The small molecule below binds the protein below.
Small molecule (SMILES): CN1C=CC=C/C1=C/NO

Sequence of chain 6.A:
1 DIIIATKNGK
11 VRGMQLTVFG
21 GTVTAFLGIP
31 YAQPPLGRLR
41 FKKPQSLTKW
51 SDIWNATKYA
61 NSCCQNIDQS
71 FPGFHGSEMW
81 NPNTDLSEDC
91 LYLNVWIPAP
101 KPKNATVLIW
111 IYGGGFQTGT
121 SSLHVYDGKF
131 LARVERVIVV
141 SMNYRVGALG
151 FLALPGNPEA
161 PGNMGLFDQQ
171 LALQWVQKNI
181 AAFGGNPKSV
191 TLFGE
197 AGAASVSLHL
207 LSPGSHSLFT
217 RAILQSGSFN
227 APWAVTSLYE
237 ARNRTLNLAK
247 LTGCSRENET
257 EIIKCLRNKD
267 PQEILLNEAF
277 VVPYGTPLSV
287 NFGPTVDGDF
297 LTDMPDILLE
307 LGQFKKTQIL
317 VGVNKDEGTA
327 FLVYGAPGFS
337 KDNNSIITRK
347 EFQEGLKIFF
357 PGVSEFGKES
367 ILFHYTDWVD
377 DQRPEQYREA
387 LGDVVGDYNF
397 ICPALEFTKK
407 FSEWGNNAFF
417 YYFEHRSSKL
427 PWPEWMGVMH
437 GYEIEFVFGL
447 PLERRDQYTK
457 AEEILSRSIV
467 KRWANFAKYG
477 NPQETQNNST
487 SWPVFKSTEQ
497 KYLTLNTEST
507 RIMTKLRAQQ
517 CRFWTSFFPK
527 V

Binding-site contacts:
Ligand atom C2 contacts residue GLU195 of chain 6.A at 4.0 Å.
Ligand atom O1 contacts residue GLY437 of chain 6.A at 4.4 Å.
Ligand atom O1 contacts residue HIS436 of chain 6.A at 2.6 Å (h-bond).
Ligand atom C1 contacts residue GLY114 of chain 6.A at 3.5 Å.
Ligand atom C3 contacts residue GLY114 of chain 6.A at 4.4 Å.
Ligand atom C4 contacts residue HIS436 of chain 6.A at 4.0 Å.
Ligand atom O1 contacts residue TYR438 of chain 6.A at 3.9 Å.
Ligand atom C4 contacts residue TRP80 of chain 6.A at 3.9 Å (hydrophobic).
Ligand atom N2 contacts residue GLY437 of chain 6.A at 4.2 Å.
Ligand atom N1 contacts residue TRP80 of chain 6.A at 4.2 Å.
Ligand atom C4 contacts residue SBG196 of chain 6.A at 4.1 Å.
Ligand atom C6 contacts residue TRP80 of chain 6.A at 3.5 Å (hydrophobic).
Ligand atom C4 contacts residue GLY437 of chain 6.A at 4.4 Å.
Ligand atom C2 contacts residue GLY113 of chain 6.A at 3.5 Å.
Ligand atom C1 contacts residue GLY113 of chain 6.A at 4.2 Å.
Ligand atom C5 contacts residue TRP80 of chain 6.A at 3.9 Å (hydrophobic).
Ligand atom N2 contacts residue TRP80 of chain 6.A at 4.0 Å.
Ligand atom N2 contacts residue HIS436 of chain 6.A at 3.2 Å (h-bond).
Ligand atom C7 contacts residue TRP80 of chain 6.A at 4.1 Å (hydrophobic).
Ligand atom C5 contacts residue HIS436 of chain 6.A at 4.3 Å.
Ligand atom C3 contacts residue TRP80 of chain 6.A at 4.2 Å (hydrophobic).
Ligand atom C3 contacts residue GLU195 of chain 6.A at 3.1 Å.
Ligand atom C4 contacts residue GLU195 of chain 6.A at 4.0 Å.
Ligand atom O1 contacts residue TRP80 of chain 6.A at 4.2 Å.
Ligand atom C2 contacts residue SBG196 of chain 6.A at 3.8 Å.
Ligand atom C6 contacts residue HIS436 of chain 6.A at 4.3 Å.
Ligand atom C3 contacts residue SBG196 of chain 6.A at 3.8 Å.
Ligand atom C3 contacts residue HIS436 of chain 6.A at 4.3 Å.
Ligand atom C2 contacts residue GLY114 of chain 6.A at 3.3 Å.
Ligand atom O1 contacts residue ALA326 of chain 6.A at 4.0 Å.
Ligand atom N1 contacts residue SBG196 of chain 6.A at 4.4 Å.
Ligand atom C1 contacts residue SBG196 of chain 6.A at 4.0 Å.
Ligand atom C5 contacts residue SBG196 of chain 6.A at 4.4 Å.